Sequence of chain 2.D:
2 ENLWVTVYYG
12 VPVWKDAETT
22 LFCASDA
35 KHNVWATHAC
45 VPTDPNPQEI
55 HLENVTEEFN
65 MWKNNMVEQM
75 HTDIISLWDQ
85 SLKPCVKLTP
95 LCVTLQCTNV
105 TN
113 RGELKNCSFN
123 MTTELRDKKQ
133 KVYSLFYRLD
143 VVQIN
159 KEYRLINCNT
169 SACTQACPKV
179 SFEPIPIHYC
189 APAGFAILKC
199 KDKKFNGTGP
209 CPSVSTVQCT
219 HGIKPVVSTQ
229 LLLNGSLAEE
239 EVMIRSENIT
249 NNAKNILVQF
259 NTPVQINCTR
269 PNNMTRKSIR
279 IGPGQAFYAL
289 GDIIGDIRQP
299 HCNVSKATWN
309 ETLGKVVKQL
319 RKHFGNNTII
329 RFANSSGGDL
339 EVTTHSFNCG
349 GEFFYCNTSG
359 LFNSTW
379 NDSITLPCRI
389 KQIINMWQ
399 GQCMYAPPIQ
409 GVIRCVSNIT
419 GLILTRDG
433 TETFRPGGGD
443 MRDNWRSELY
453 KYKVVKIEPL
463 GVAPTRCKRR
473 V

Binding-site contacts:
Ligand atom O6 contacts residue GLY348 of chain 2.D at 3.7 Å.
Ligand atom C6 contacts residue GLU181 of chain 2.D at 3.7 Å.
Ligand atom O7 contacts residue VAL224 of chain 2.D at 4.1 Å.
Ligand atom C1 contacts residue GLU181 of chain 2.D at 4.1 Å.
Ligand atom O4 contacts residue GLU181 of chain 2.D at 4.1 Å.
Ligand atom C1 contacts residue VAL414 of chain 2.D at 4.0 Å (hydrophobic).
Ligand atom C8 contacts residue LEU231 of chain 2.D at 3.8 Å (hydrophobic).
Ligand atom O4 contacts residue VAL414 of chain 2.D at 4.0 Å.
Ligand atom O7 contacts residue ASN232 of chain 2.D at 3.3 Å (h-bond).
Ligand atom C2 contacts residue ASN232 of chain 2.D at 2.5 Å.
Ligand atom C5 contacts residue ASN232 of chain 2.D at 3.6 Å.
Ligand atom O6 contacts residue CYS413 of chain 2.D at 4.0 Å.
Ligand atom C3 contacts residue VAL414 of chain 2.D at 3.8 Å (hydrophobic).
Ligand atom C7 contacts residue ASN346 of chain 2.D at 4.2 Å.
Ligand atom O5 contacts residue NAG1 of chain 2.H at 3.9 Å.
Ligand atom N2 contacts residue SER415 of chain 2.D at 3.3 Å (h-bond).
Ligand atom C3 contacts residue ASN232 of chain 2.D at 3.8 Å.
Ligand atom O5 contacts residue GLU181 of chain 2.D at 3.8 Å.
Ligand atom C2 contacts residue SER415 of chain 2.D at 4.1 Å.
Ligand atom O7 contacts residue PRO182 of chain 2.D at 4.0 Å.
Ligand atom C4 contacts residue VAL414 of chain 2.D at 4.0 Å (hydrophobic).
Ligand atom C1 contacts residue ASN232 of chain 2.D at 1.4 Å.
Ligand atom C8 contacts residue PHE345 of chain 2.D at 4.2 Å (hydrophobic).
Ligand atom N2 contacts residue ASN232 of chain 2.D at 2.9 Å (h-bond).
Ligand atom O3 contacts residue CYS413 of chain 2.D at 3.8 Å.
Ligand atom C7 contacts residue ASN232 of chain 2.D at 3.3 Å.
Ligand atom C4 contacts residue GLU181 of chain 2.D at 4.1 Å.
Ligand atom O5 contacts residue VAL414 of chain 2.D at 4.2 Å.
Ligand atom O5 contacts residue ASN232 of chain 2.D at 2.3 Å (h-bond).
Ligand atom C7 contacts residue SER415 of chain 2.D at 4.1 Å.
Ligand atom O3 contacts residue GLU181 of chain 2.D at 4.0 Å.
Ligand atom C5 contacts residue VAL414 of chain 2.D at 3.5 Å (hydrophobic).
Ligand atom C5 contacts residue GLU181 of chain 2.D at 3.1 Å.
Ligand atom C8 contacts residue ASN346 of chain 2.D at 3.5 Å.
Ligand atom C6 contacts residue GLY348 of chain 2.D at 4.2 Å.
Ligand atom C8 contacts residue VAL224 of chain 2.D at 4.4 Å (hydrophobic).
Ligand atom C4 contacts residue ASN232 of chain 2.D at 4.2 Å.
Ligand atom C3 contacts residue SER415 of chain 2.D at 4.3 Å.
Ligand atom C1 contacts residue SER415 of chain 2.D at 4.2 Å.
Ligand atom C8 contacts residue SER415 of chain 2.D at 4.0 Å.

A protein and the small-molecule ligand that binds it are described below.
Small molecule (SMILES): CC(=O)N[C@H]1[C@H](O[C@H]2[C@H](O)[C@@H](NC(C)=O)CO[C@@H]2CO)O[C@H](CO)[C@@H](O[C@@H]2O[C@H](CO[C@H]3O[C@H](CO)[C@@H](O)[C@H](O)[C@@H]3O)[C@@H](O)[C@H](O)[C@@H]2O)[C@@H]1O